A small-molecule ligand and the protein it binds are described below.
Small molecule (SMILES): CC(=O)N[C@@H]1[C@@H](O)[C@H](O)[C@@H](CO)O[C@H]1O

Sequence of chain 4.A:
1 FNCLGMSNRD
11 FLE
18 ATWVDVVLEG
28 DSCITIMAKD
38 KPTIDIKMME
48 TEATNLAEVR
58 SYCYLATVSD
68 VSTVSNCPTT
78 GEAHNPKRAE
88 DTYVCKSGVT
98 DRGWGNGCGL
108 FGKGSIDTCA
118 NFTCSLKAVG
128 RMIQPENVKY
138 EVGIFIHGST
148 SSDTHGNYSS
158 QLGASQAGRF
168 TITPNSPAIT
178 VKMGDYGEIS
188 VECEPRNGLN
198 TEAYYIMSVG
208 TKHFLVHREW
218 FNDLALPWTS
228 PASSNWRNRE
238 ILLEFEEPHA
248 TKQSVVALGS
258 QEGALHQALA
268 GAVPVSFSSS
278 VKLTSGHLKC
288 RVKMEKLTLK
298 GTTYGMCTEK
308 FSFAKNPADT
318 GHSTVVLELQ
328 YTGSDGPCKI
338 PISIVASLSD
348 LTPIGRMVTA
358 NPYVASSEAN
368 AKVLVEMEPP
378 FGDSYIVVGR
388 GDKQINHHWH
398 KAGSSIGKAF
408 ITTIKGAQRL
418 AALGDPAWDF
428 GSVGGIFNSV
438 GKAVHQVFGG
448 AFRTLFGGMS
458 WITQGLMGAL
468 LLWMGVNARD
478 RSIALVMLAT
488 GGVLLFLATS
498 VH

Binding-site contacts:
Ligand atom C6 contacts residue PHE119 of chain 4.A at 4.2 Å (hydrophobic).
Ligand atom O6 contacts residue THR89 of chain 4.A at 4.0 Å.
Ligand atom C8 contacts residue SER66 of chain 4.A at 3.3 Å.
Ligand atom C6 contacts residue THR120 of chain 4.A at 3.4 Å.
Ligand atom N2 contacts residue ASN118 of chain 4.A at 2.9 Å (h-bond).
Ligand atom O7 contacts residue ASN118 of chain 4.A at 4.3 Å.
Ligand atom C8 contacts residue ASN118 of chain 4.A at 3.6 Å.
Ligand atom O7 contacts residue ASP67 of chain 4.A at 2.8 Å (salt-bridge).
Ligand atom O5 contacts residue PHE119 of chain 4.A at 4.1 Å.
Ligand atom O6 contacts residue PHE119 of chain 4.A at 3.0 Å (h-bond).
Ligand atom O6 contacts residue THR120 of chain 4.A at 3.1 Å (h-bond).
Ligand atom C4 contacts residue ASN118 of chain 4.A at 4.2 Å.
Ligand atom N2 contacts residue ASP67 of chain 4.A at 4.5 Å.
Ligand atom O5 contacts residue ASN118 of chain 4.A at 2.4 Å (h-bond).
Ligand atom C8 contacts residue ASP67 of chain 4.A at 3.3 Å.
Ligand atom C5 contacts residue THR89 of chain 4.A at 4.5 Å.
Ligand atom C1 contacts residue THR120 of chain 4.A at 4.4 Å.
Ligand atom O5 contacts residue THR120 of chain 4.A at 3.2 Å (h-bond).
Ligand atom C7 contacts residue ASN118 of chain 4.A at 3.4 Å.
Ligand atom C5 contacts residue THR120 of chain 4.A at 4.0 Å.
Ligand atom C7 contacts residue TYR90 of chain 4.A at 4.2 Å (hydrophobic).
Ligand atom C5 contacts residue ASN118 of chain 4.A at 3.6 Å.
Ligand atom C1 contacts residue THR89 of chain 4.A at 4.2 Å.
Ligand atom O5 contacts residue THR89 of chain 4.A at 4.5 Å.
Ligand atom C2 contacts residue ASN118 of chain 4.A at 2.4 Å.
Ligand atom C7 contacts residue ASP67 of chain 4.A at 3.3 Å.
Ligand atom C1 contacts residue ASN118 of chain 4.A at 1.4 Å.
Ligand atom C3 contacts residue ASN118 of chain 4.A at 3.8 Å.
Ligand atom O7 contacts residue TYR90 of chain 4.A at 3.8 Å.
Ligand atom N2 contacts residue TYR90 of chain 4.A at 4.2 Å.